A small-molecule ligand and the protein it binds are described below.
Small molecule (SMILES): CC(=O)N[C@@H]1[C@@H](O[C@@H]2O[C@H](CO)[C@H](O)[C@H](O[C@]3(C(=O)O)C[C@H](O)[C@@H](NC(C)=O)[C@H]([C@H](O)[C@H](O)CO)O3)[C@H]2O)[C@H](O)[C@@H](CO)O[C@H]1O

Sequence of chain 1.A:
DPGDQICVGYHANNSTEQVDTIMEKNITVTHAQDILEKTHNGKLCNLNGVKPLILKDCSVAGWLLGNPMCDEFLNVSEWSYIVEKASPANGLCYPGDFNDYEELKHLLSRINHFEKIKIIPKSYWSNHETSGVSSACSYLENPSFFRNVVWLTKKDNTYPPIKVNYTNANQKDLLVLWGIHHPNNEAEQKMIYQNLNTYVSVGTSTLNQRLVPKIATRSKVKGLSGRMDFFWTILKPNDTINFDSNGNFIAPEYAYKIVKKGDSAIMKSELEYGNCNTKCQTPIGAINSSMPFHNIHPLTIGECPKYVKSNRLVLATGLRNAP

Binding-site contacts:
Ligand atom C9 contacts residue ILE193 of chain 1.A at 3.9 Å (hydrophobic).
Ligand atom O1A contacts residue SER135 of chain 1.A at 2.9 Å (h-bond).
Ligand atom C4 contacts residue VAL134 of chain 1.A at 3.1 Å (hydrophobic).
Ligand atom C3 contacts residue LEU225 of chain 1.A at 4.1 Å (hydrophobic).
Ligand atom O7 contacts residue ILE193 of chain 1.A at 3.6 Å.
Ligand atom N2 contacts residue LYS221 of chain 1.A at 4.2 Å.
Ligand atom C9 contacts residue TYR95 of chain 1.A at 3.5 Å (hydrophobic).
Ligand atom C7 contacts residue TRP152 of chain 1.A at 3.9 Å (hydrophobic).
Ligand atom C7 contacts residue ILE193 of chain 1.A at 4.1 Å (hydrophobic).
Ligand atom C11 contacts residue GLY133 of chain 1.A at 3.6 Å.
Ligand atom O1A contacts residue SER136 of chain 1.A at 3.9 Å.
Ligand atom O9 contacts residue HIS182 of chain 1.A at 3.4 Å (h-bond).
Ligand atom O9 contacts residue GLU189 of chain 1.A at 2.7 Å (salt-bridge).
Ligand atom O6 contacts residue GLY224 of chain 1.A at 3.7 Å.
Ligand atom O1A contacts residue LEU225 of chain 1.A at 3.6 Å.
Ligand atom C5 contacts residue VAL134 of chain 1.A at 3.7 Å (hydrophobic).
Ligand atom O1B contacts residue SER135 of chain 1.A at 3.6 Å.
Ligand atom N5 contacts residue VAL134 of chain 1.A at 3.1 Å (h-bond).
Ligand atom O9 contacts residue GLY227 of chain 1.A at 4.1 Å.
Ligand atom O7 contacts residue MET192 of chain 1.A at 3.9 Å.
Ligand atom O1B contacts residue SER136 of chain 1.A at 2.9 Å (h-bond).
Ligand atom O4 contacts residue VAL134 of chain 1.A at 3.3 Å (h-bond).
Ligand atom N5 contacts residue TRP152 of chain 1.A at 4.0 Å.
Ligand atom C11 contacts residue VAL134 of chain 1.A at 3.7 Å (hydrophobic).
Ligand atom C6 contacts residue SER136 of chain 1.A at 4.1 Å.
Ligand atom O8 contacts residue TYR95 of chain 1.A at 2.8 Å (h-bond).
Ligand atom O10 contacts residue ILE193 of chain 1.A at 3.3 Å.
Ligand atom C10 contacts residue VAL134 of chain 1.A at 4.1 Å (hydrophobic).
Ligand atom C10 contacts residue TRP152 of chain 1.A at 3.8 Å (hydrophobic).
Ligand atom C11 contacts residue THR154 of chain 1.A at 3.9 Å.
Ligand atom C5 contacts residue LEU225 of chain 1.A at 3.7 Å (hydrophobic).
Ligand atom O9 contacts residue ASN185 of chain 1.A at 3.5 Å (h-bond).
Ligand atom C1 contacts residue SER136 of chain 1.A at 3.7 Å.
Ligand atom O9 contacts residue TYR95 of chain 1.A at 3.1 Å (h-bond).
Ligand atom C8 contacts residue TYR95 of chain 1.A at 3.8 Å (hydrophobic).
Ligand atom C9 contacts residue GLU189 of chain 1.A at 3.2 Å.
Ligand atom C11 contacts residue TRP152 of chain 1.A at 3.6 Å (hydrophobic).
Ligand atom C1 contacts residue SER135 of chain 1.A at 3.6 Å.
Ligand atom O8 contacts residue TRP152 of chain 1.A at 4.0 Å.
Ligand atom C9 contacts residue HIS182 of chain 1.A at 3.3 Å.